Binding-site contacts:
Ligand atom O2 contacts residue PHE45 of chain 1.D at 4.0 Å.
Ligand atom C2 contacts residue LYS123 of chain 1.D at 4.0 Å.
Ligand atom C1 contacts residue THR192 of chain 1.D at 4.0 Å.
Ligand atom O4 contacts residue GLU71 of chain 1.D at 2.7 Å (salt-bridge).
Ligand atom C2 contacts residue ARG25 of chain 1.D at 4.3 Å.
Ligand atom C2 contacts residue MG1 of chain 1.T at 2.9 Å.
Ligand atom C2 contacts residue GLU71 of chain 1.D at 3.6 Å.
Ligand atom C1 contacts residue GLU71 of chain 1.D at 3.7 Å.
Ligand atom O4 contacts residue MG1 of chain 1.T at 2.2 Å.
Ligand atom C1 contacts residue GLU73 of chain 1.D at 4.2 Å.
Ligand atom O2 contacts residue GLY24 of chain 1.D at 3.1 Å.
Ligand atom O1 contacts residue VAL23 of chain 1.D at 4.1 Å.
Ligand atom O3 contacts residue THR192 of chain 1.D at 3.1 Å (h-bond).
Ligand atom C1 contacts residue GLY191 of chain 1.D at 4.3 Å.
Ligand atom C1 contacts residue HIS30 of chain 1.D at 3.9 Å.
Ligand atom O1 contacts residue ASN26 of chain 1.D at 4.3 Å.
Ligand atom O3 contacts residue GLU73 of chain 1.D at 3.1 Å (salt-bridge).
Ligand atom O4 contacts residue LYS123 of chain 1.D at 2.8 Å (salt-bridge).
Ligand atom C1 contacts residue VAL23 of chain 1.D at 3.8 Å (hydrophobic).
Ligand atom C1 contacts residue MG1 of chain 1.T at 3.0 Å.
Ligand atom O2 contacts residue MG1 of chain 1.T at 4.1 Å.
Ligand atom O2 contacts residue VAL23 of chain 1.D at 4.3 Å.
Ligand atom O4 contacts residue GLU73 of chain 1.D at 4.2 Å.
Ligand atom O3 contacts residue VAL23 of chain 1.D at 3.9 Å.
Ligand atom O1 contacts residue ARG25 of chain 1.D at 2.8 Å (salt-bridge).
Ligand atom C2 contacts residue GLY24 of chain 1.D at 3.6 Å.
Ligand atom C1 contacts residue GLY24 of chain 1.D at 3.7 Å.
Ligand atom O2 contacts residue ARG25 of chain 1.D at 3.9 Å.
Ligand atom O3 contacts residue GLY191 of chain 1.D at 3.6 Å.
Ligand atom O1 contacts residue THR192 of chain 1.D at 4.1 Å.
Ligand atom C2 contacts residue PHE45 of chain 1.D at 4.3 Å (hydrophobic).
Ligand atom O4 contacts residue ASP102 of chain 1.D at 3.2 Å (salt-bridge).
Ligand atom O1 contacts residue GLY24 of chain 1.D at 3.4 Å.
Ligand atom O1 contacts residue MG1 of chain 1.T at 4.2 Å.
Ligand atom O3 contacts residue GLU71 of chain 1.D at 3.0 Å (salt-bridge).
Ligand atom O3 contacts residue MG1 of chain 1.T at 2.3 Å.
Ligand atom O4 contacts residue PHE45 of chain 1.D at 4.0 Å.
Ligand atom C2 contacts residue VAL23 of chain 1.D at 4.1 Å (hydrophobic).
Ligand atom O1 contacts residue HIS30 of chain 1.D at 3.4 Å.
Ligand atom C1 contacts residue ARG25 of chain 1.D at 3.8 Å.

The small molecule below binds the protein below.
Small molecule (SMILES): O=C([O-])C(=O)[O-]

Sequence of chain 1.D:
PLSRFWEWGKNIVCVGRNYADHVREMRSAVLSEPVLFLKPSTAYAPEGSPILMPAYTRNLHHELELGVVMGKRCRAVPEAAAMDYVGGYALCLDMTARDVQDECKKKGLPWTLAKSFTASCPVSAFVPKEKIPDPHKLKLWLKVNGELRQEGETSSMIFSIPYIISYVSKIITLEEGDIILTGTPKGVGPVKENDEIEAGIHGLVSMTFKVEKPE